Binding-site contacts:
Ligand atom CG contacts residue MET42 of chain 1.D at 3.3 Å (hydrophobic).
Ligand atom CG1 contacts residue ASN44 of chain 1.D at 2.8 Å.
Ligand atom CD2 contacts residue HIS205 of chain 1.D at 3.2 Å.
Ligand atom N contacts residue GLN43 of chain 1.D at 3.5 Å.
Ligand atom C contacts residue LYS46 of chain 1.D at 3.5 Å.
Ligand atom CG1 contacts residue SER201 of chain 1.D at 2.9 Å.
Ligand atom CD contacts residue ASN44 of chain 1.D at 3.0 Å.
Ligand atom O contacts residue ASN41 of chain 1.D at 3.4 Å.
Ligand atom OXT contacts residue LYS46 of chain 1.D at 3.0 Å.
Ligand atom CG contacts residue ASN41 of chain 1.D at 3.3 Å.
Ligand atom CB contacts residue SER204 of chain 1.D at 3.7 Å.
Ligand atom CG contacts residue SER201 of chain 1.D at 3.5 Å.
Ligand atom CD1 contacts residue LYS46 of chain 1.D at 3.4 Å.
Ligand atom CB contacts residue GLN43 of chain 1.D at 3.5 Å.
Ligand atom CB contacts residue SER204 of chain 1.D at 2.8 Å.
Ligand atom OH contacts residue TYR22 of chain 1.D at 2.7 Å.
Ligand atom O contacts residue MET42 of chain 1.D at 3.1 Å (h-bond).
Ligand atom OH contacts residue PRO23 of chain 1.D at 2.9 Å.
Ligand atom CD contacts residue PRO206 of chain 1.D at 3.7 Å (hydrophobic).
Ligand atom O contacts residue ASN44 of chain 1.D at 3.1 Å (h-bond).
Ligand atom O contacts residue MET42 of chain 1.D at 3.2 Å (h-bond).
Ligand atom C contacts residue MET42 of chain 1.D at 3.4 Å (hydrophobic).
Ligand atom CG contacts residue PRO206 of chain 1.D at 3.6 Å (hydrophobic).
Ligand atom CE2 contacts residue HIS205 of chain 1.D at 3.3 Å.
Ligand atom CD1 contacts residue ASN41 of chain 1.D at 3.1 Å.
Ligand atom CG contacts residue SER204 of chain 1.D at 3.6 Å.
Ligand atom CG2 contacts residue LYS200 of chain 1.D at 3.5 Å.
Ligand atom C contacts residue GLN43 of chain 1.D at 3.6 Å.
Ligand atom CG contacts residue ASN44 of chain 1.D at 3.2 Å.
Ligand atom CA contacts residue GLN43 of chain 1.D at 3.3 Å.
Ligand atom CE1 contacts residue LYS46 of chain 1.D at 3.2 Å.
Ligand atom CB contacts residue MET42 of chain 1.D at 3.3 Å (hydrophobic).
Ligand atom N contacts residue SER204 of chain 1.D at 3.6 Å.
Ligand atom O contacts residue GLN43 of chain 1.D at 2.8 Å (h-bond).
Ligand atom CB contacts residue ASN44 of chain 1.D at 2.9 Å.
Ligand atom CB contacts residue ASN41 of chain 1.D at 3.1 Å.
Ligand atom O contacts residue LYS46 of chain 1.D at 3.3 Å.
Ligand atom CZ contacts residue PRO23 of chain 1.D at 3.5 Å (hydrophobic).
Ligand atom CE1 contacts residue PRO23 of chain 1.D at 3.4 Å (hydrophobic).
Ligand atom OD2 contacts residue LYS200 of chain 1.D at 2.9 Å.

The protein below binds the small molecule below.
Small molecule (SMILES): CC(C)[C@H](NC(=O)[C@@H](N)CC(=O)O)C(=O)N[C@@H](Cc1ccccc1)C(=O)N[C@@H](Cc1ccc(O)cc1)C(=O)N1CCC[C@H]1C(=O)N[C@@H](Cc1ccc(O)cc1)C(=O)N1CCC[C@H]1C(=O)N[C@@H](Cc1ccc(O)cc1)C(=O)N[C@@H](C)C(=O)N[C@@H](CO)C(=O)NCC(=O)N[C@@H](CO)C(=O)O

Sequence of chain 1.D:
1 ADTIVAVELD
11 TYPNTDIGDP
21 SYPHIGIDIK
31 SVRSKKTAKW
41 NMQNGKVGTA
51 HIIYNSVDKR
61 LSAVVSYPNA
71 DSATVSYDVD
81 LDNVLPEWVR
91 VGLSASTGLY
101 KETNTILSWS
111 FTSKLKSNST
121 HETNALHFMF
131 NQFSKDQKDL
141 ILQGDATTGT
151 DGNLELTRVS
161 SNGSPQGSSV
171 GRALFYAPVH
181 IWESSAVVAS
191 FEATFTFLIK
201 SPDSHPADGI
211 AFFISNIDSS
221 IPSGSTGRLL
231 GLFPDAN